Binding-site contacts:
Ligand atom C2 contacts residue ASP148 of chain 1.B at 3.3 Å.
Ligand atom C8 contacts residue LEU137 of chain 1.B at 3.5 Å (hydrophobic).
Ligand atom C3 contacts residue ALA147 of chain 1.B at 4.1 Å (hydrophobic).
Ligand atom O17 contacts residue LYS93 of chain 1.B at 3.4 Å.
Ligand atom C6 contacts residue ALA35 of chain 1.B at 3.6 Å (hydrophobic).
Ligand atom C11 contacts residue ILE14 of chain 1.B at 3.5 Å (hydrophobic).
Ligand atom O17 contacts residue GLN89 of chain 1.B at 3.4 Å.
Ligand atom C14 contacts residue ILE14 of chain 1.B at 3.7 Å (hydrophobic).
Ligand atom S13 contacts residue ASP88 of chain 1.B at 3.5 Å (salt-bridge).
Ligand atom C12 contacts residue ILE14 of chain 1.B at 3.8 Å (hydrophobic).
Ligand atom S15 contacts residue ILE14 of chain 1.B at 3.5 Å (h-bond).
Ligand atom N18 contacts residue ASP90 of chain 1.B at 2.8 Å (salt-bridge).
Ligand atom C4 contacts residue VAL22 of chain 1.B at 3.8 Å (hydrophobic).
Ligand atom S9 contacts residue LEU137 of chain 1.B at 3.8 Å.
Ligand atom C4 contacts residue LEU137 of chain 1.B at 4.1 Å (hydrophobic).
Ligand atom C3 contacts residue VAL22 of chain 1.B at 3.8 Å (hydrophobic).
Ligand atom S13 contacts residue CYS87 of chain 1.B at 3.0 Å (h-bond).
Ligand atom N7 contacts residue ALA35 of chain 1.B at 4.0 Å.
Ligand atom N7 contacts residue LEU137 of chain 1.B at 3.7 Å.
Ligand atom C8 contacts residue ILE14 of chain 1.B at 3.9 Å (hydrophobic).
Ligand atom C1 contacts residue PHE84 of chain 1.B at 3.7 Å (hydrophobic).
Ligand atom C14 contacts residue CYS87 of chain 1.B at 3.1 Å (hydrophobic).
Ligand atom O16 contacts residue ILE14 of chain 1.B at 3.4 Å (h-bond).
Ligand atom C5 contacts residue VAL22 of chain 1.B at 3.9 Å (hydrophobic).
Ligand atom S13 contacts residue GLN89 of chain 1.B at 3.7 Å.
Ligand atom C2 contacts residue ALA147 of chain 1.B at 4.0 Å (hydrophobic).
Ligand atom C6 contacts residue LEU137 of chain 1.B at 3.9 Å (hydrophobic).
Ligand atom N18 contacts residue LYS93 of chain 1.B at 3.9 Å.
Ligand atom N7 contacts residue ILE14 of chain 1.B at 4.1 Å.
Ligand atom C6 contacts residue PHE84 of chain 1.B at 4.1 Å (hydrophobic).
Ligand atom S15 contacts residue ASP90 of chain 1.B at 3.9 Å.
Ligand atom C12 contacts residue ASP90 of chain 1.B at 3.9 Å.
Ligand atom C3 contacts residue ASP148 of chain 1.B at 3.2 Å.
Ligand atom N18 contacts residue ILE14 of chain 1.B at 2.7 Å (h-bond).
Ligand atom C5 contacts residue ALA35 of chain 1.B at 4.0 Å (hydrophobic).
Ligand atom C5 contacts residue LEU137 of chain 1.B at 3.7 Å (hydrophobic).
Ligand atom C10 contacts residue ILE14 of chain 1.B at 3.6 Å (hydrophobic).
Ligand atom C10 contacts residue LEU137 of chain 1.B at 3.9 Å (hydrophobic).
Ligand atom C2 contacts residue LYS37 of chain 1.B at 3.8 Å.
Ligand atom O17 contacts residue ASP90 of chain 1.B at 3.0 Å (salt-bridge).

Sequence of chain 1.B:
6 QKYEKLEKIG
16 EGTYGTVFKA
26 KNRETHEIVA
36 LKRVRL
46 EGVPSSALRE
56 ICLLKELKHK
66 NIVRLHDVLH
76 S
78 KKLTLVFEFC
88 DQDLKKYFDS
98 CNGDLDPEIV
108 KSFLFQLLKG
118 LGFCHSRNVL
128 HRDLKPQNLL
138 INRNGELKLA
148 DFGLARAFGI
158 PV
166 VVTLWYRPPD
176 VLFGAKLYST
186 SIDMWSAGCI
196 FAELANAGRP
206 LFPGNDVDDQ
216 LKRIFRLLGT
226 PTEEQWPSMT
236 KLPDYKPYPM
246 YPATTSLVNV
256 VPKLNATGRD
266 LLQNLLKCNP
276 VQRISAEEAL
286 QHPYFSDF

A protein and the small-molecule ligand that binds it are described below.
Small molecule (SMILES): NS(=O)(=O)c1cc(-c2nc3ccccc3s2)cs1